Binding-site contacts:
Ligand atom C5 contacts residue GLY48 of chain 1.E at 4.3 Å.
Ligand atom C3 contacts residue GLY48 of chain 1.E at 4.5 Å.
Ligand atom C8 contacts residue ASN278 of chain 1.E at 4.2 Å.
Ligand atom C1 contacts residue GLY48 of chain 1.E at 3.9 Å.
Ligand atom C2 contacts residue ASN278 of chain 1.E at 2.5 Å.
Ligand atom C3 contacts residue ASN278 of chain 1.E at 3.7 Å.
Ligand atom C4 contacts residue ASN278 of chain 1.E at 4.2 Å.
Ligand atom C5 contacts residue ASN278 of chain 1.E at 3.6 Å.
Ligand atom C8 contacts residue LYS45 of chain 1.E at 4.4 Å.
Ligand atom O7 contacts residue ASN278 of chain 1.E at 3.5 Å (h-bond).
Ligand atom O5 contacts residue ASN278 of chain 1.E at 2.4 Å (h-bond).
Ligand atom C7 contacts residue ASN278 of chain 1.E at 3.2 Å.
Ligand atom O6 contacts residue ASN278 of chain 1.E at 4.3 Å.
Ligand atom C1 contacts residue ASN278 of chain 1.E at 1.4 Å.
Ligand atom N2 contacts residue ASN278 of chain 1.E at 2.8 Å (h-bond).
Ligand atom O5 contacts residue GLY48 of chain 1.E at 4.4 Å.

Sequence of chain 1.E:
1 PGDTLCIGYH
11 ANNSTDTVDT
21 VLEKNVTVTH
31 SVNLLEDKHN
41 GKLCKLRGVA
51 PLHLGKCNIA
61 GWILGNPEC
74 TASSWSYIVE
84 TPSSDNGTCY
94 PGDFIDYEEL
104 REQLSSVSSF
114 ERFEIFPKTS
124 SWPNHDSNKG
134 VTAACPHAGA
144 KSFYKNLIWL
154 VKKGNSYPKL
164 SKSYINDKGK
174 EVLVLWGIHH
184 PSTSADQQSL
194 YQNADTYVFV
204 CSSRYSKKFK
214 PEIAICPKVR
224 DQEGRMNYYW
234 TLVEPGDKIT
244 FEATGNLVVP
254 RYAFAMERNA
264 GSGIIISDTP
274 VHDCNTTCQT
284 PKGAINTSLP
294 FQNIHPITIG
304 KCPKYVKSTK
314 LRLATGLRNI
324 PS

This small molecule binds to this protein.
Small molecule (SMILES): CC(=O)N[C@@H]1[C@@H](O)[C@H](O)[C@@H](CO)O[C@H]1O